Sequence of chain 1.F:
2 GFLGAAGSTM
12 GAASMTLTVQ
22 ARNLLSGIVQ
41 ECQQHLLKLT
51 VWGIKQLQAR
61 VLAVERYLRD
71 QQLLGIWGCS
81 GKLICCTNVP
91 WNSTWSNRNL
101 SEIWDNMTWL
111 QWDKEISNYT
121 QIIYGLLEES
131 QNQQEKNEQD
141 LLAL

This protein binds this small molecule.
Small molecule (SMILES): CC(=O)N[C@@H]1[C@@H](O)[C@H](O)[C@@H](CO)O[C@H]1O

Binding-site contacts:
Ligand atom C1 contacts residue THR94 of chain 1.F at 4.5 Å.
Ligand atom O7 contacts residue TRP95 of chain 1.F at 4.1 Å.
Ligand atom O5 contacts residue THR94 of chain 1.F at 4.4 Å.
Ligand atom C7 contacts residue TRP95 of chain 1.F at 4.1 Å (hydrophobic).
Ligand atom C7 contacts residue ASN92 of chain 1.F at 3.4 Å.
Ligand atom O7 contacts residue THR94 of chain 1.F at 2.9 Å (h-bond).
Ligand atom C8 contacts residue ASN92 of chain 1.F at 4.5 Å.
Ligand atom O7 contacts residue ASN92 of chain 1.F at 3.5 Å (h-bond).
Ligand atom C2 contacts residue ASN92 of chain 1.F at 2.5 Å.
Ligand atom C1 contacts residue ASN92 of chain 1.F at 1.5 Å.
Ligand atom O6 contacts residue ASN92 of chain 1.F at 4.5 Å.
Ligand atom N2 contacts residue ASN92 of chain 1.F at 2.9 Å (h-bond).
Ligand atom O5 contacts residue ASN92 of chain 1.F at 2.4 Å (h-bond).
Ligand atom C5 contacts residue ASN92 of chain 1.F at 3.8 Å.
Ligand atom C4 contacts residue ASN92 of chain 1.F at 4.3 Å.
Ligand atom C7 contacts residue THR94 of chain 1.F at 3.8 Å.
Ligand atom C3 contacts residue ASN92 of chain 1.F at 3.9 Å.
Ligand atom C8 contacts residue TRP95 of chain 1.F at 3.7 Å (hydrophobic).
Ligand atom C8 contacts residue ILE122 of chain 1.F at 3.9 Å (hydrophobic).